This protein binds this small molecule.
Small molecule (SMILES): Cc1cn([C@H]2C[C@H](O)[C@@H](COP(=O)(O)OP(=O)(O)O[C@H]3O[C@H](C)[C@@H](O)[C@H](NC(=O)C[C@@H](C)O)[C@H]3O)O2)c(=O)[nH]c1=O

Sequence of chain 1.A:
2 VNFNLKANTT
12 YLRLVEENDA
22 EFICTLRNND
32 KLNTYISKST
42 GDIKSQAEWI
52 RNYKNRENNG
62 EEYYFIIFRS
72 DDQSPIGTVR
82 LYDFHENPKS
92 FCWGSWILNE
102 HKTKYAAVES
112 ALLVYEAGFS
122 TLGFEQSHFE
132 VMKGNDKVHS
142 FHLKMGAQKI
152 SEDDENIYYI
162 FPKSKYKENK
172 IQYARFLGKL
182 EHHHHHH

Binding-site contacts:
Ligand atom N2 contacts residue TRP50 of chain 1.A at 3.4 Å (h-bond).
Ligand atom N3 contacts residue GLN47 of chain 1.A at 3.0 Å (h-bond).
Ligand atom O10 contacts residue ARG81 of chain 1.A at 2.9 Å (salt-bridge).
Ligand atom O15 contacts residue TYR65 of chain 1.A at 2.7 Å (h-bond).
Ligand atom O3 contacts residue COA1 of chain 1.D at 3.2 Å (h-bond).
Ligand atom C18 contacts residue SER96 of chain 1.A at 3.5 Å.
Ligand atom C8 contacts residue TYR36 of chain 1.A at 3.5 Å (hydrophobic).
Ligand atom C16 contacts residue TRP50 of chain 1.A at 3.5 Å (hydrophobic).
Ligand atom C1 contacts residue GLY95 of chain 1.A at 3.3 Å.
Ligand atom O7 contacts residue SER38 of chain 1.A at 2.9 Å (h-bond).
Ligand atom C18 contacts residue TYR65 of chain 1.A at 3.3 Å (hydrophobic).
Ligand atom O8 contacts residue SER96 of chain 1.A at 2.6 Å (h-bond).
Ligand atom O1 contacts residue GLY95 of chain 1.A at 3.1 Å.
Ligand atom C9 contacts residue TYR83 of chain 1.A at 3.4 Å (hydrophobic).
Ligand atom O9 contacts residue ARG81 of chain 1.A at 3.1 Å (salt-bridge).
Ligand atom O11 contacts residue SER38 of chain 1.A at 2.6 Å (h-bond).
Ligand atom O3 contacts residue TYR36 of chain 1.A at 3.4 Å (h-bond).
Ligand atom C2 contacts residue TRP94 of chain 1.A at 3.5 Å (hydrophobic).
Ligand atom O1 contacts residue COA1 of chain 1.D at 3.3 Å.
Ligand atom O2 contacts residue HIS143 of chain 1.A at 3.0 Å (h-bond).
Ligand atom O5 contacts residue SER96 of chain 1.A at 3.0 Å (h-bond).
Ligand atom C17 contacts residue TRP50 of chain 1.A at 3.5 Å (hydrophobic).
Ligand atom C4 contacts residue HIS143 of chain 1.A at 3.5 Å.
Ligand atom O16 contacts residue SER40 of chain 1.A at 3.3 Å.
Ligand atom C4 contacts residue TRP94 of chain 1.A at 3.5 Å (hydrophobic).
Ligand atom O1 contacts residue SER96 of chain 1.A at 3.3 Å (h-bond).
Ligand atom C1 contacts residue COA1 of chain 1.D at 3.4 Å.
Ligand atom C2 contacts residue GLU131 of chain 1.A at 3.4 Å.
Ligand atom O7 contacts residue ARG28 of chain 1.A at 2.9 Å (salt-bridge).
Ligand atom P2 contacts residue ARG81 of chain 1.A at 3.5 Å.
Ligand atom O15 contacts residue GLN47 of chain 1.A at 2.9 Å (h-bond).
Ligand atom O1 contacts residue TRP97 of chain 1.A at 3.5 Å (h-bond).
Ligand atom O14 contacts residue TRP50 of chain 1.A at 3.0 Å (h-bond).
Ligand atom C20 contacts residue TRP50 of chain 1.A at 3.4 Å (hydrophobic).
Ligand atom O5 contacts residue GLY95 of chain 1.A at 3.2 Å.
Ligand atom O2 contacts residue COA1 of chain 1.D at 3.2 Å (h-bond).
Ligand atom O5 contacts residue TYR83 of chain 1.A at 2.8 Å (h-bond).
Ligand atom N1 contacts residue GLU131 of chain 1.A at 3.2 Å (salt-bridge).
Ligand atom O8 contacts residue ARG28 of chain 1.A at 2.7 Å (salt-bridge).
Ligand atom O16 contacts residue TRP50 of chain 1.A at 3.5 Å.